The protein below binds the small molecule below.
Small molecule (SMILES): Nc1nc2c(ncn2[C@@H]2O[C@H](CO[P](=O)(O)O[P](=O)(O)OP(O)(O)=S)[C@@H](O)[C@H]2O)c(=O)[nH]1

Sequence of chain 1.C:
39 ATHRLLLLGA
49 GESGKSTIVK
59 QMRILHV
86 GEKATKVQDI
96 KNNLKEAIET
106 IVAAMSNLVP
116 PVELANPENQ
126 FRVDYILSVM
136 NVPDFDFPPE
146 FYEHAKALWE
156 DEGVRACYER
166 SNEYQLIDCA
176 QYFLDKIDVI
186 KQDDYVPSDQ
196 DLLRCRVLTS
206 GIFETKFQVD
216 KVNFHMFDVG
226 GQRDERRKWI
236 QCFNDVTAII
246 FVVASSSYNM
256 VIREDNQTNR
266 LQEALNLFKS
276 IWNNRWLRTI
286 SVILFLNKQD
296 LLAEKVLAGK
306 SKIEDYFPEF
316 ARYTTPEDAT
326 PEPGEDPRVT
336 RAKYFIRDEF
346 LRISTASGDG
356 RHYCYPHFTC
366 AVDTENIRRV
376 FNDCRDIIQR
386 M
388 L

Binding-site contacts:
Ligand atom O1A contacts residue THR55 of chain 1.C at 3.0 Å (h-bond).
Ligand atom O1B contacts residue GLY52 of chain 1.C at 2.8 Å (h-bond).
Ligand atom O1A contacts residue LYS53 of chain 1.C at 3.5 Å (salt-bridge).
Ligand atom O3G contacts residue LYS53 of chain 1.C at 2.8 Å (salt-bridge).
Ligand atom O3A contacts residue GLU50 of chain 1.C at 3.6 Å.
Ligand atom O2G contacts residue MG1 of chain 1.J at 2.0 Å.
Ligand atom O3B contacts residue GLU50 of chain 1.C at 3.1 Å (salt-bridge).
Ligand atom O2' contacts residue ARG199 of chain 1.C at 3.2 Å.
Ligand atom O3' contacts residue ARG199 of chain 1.C at 2.7 Å (salt-bridge).
Ligand atom N1 contacts residue ASP295 of chain 1.C at 3.1 Å (salt-bridge).
Ligand atom O1A contacts residue SER54 of chain 1.C at 3.2 Å (h-bond).
Ligand atom O2B contacts residue SER54 of chain 1.C at 2.9 Å (h-bond).
Ligand atom N7 contacts residue ALA366 of chain 1.C at 3.4 Å.
Ligand atom PB contacts residue LYS53 of chain 1.C at 3.6 Å.
Ligand atom N2 contacts residue ASP295 of chain 1.C at 3.0 Å (salt-bridge).
Ligand atom O6 contacts residue ALA366 of chain 1.C at 3.0 Å (h-bond).
Ligand atom O3B contacts residue MG1 of chain 1.J at 3.2 Å.
Ligand atom O6 contacts residue CYS365 of chain 1.C at 3.3 Å.
Ligand atom O6 contacts residue LYS293 of chain 1.C at 3.4 Å (salt-bridge).
Ligand atom O2' contacts residue LEU198 of chain 1.C at 2.8 Å (h-bond).
Ligand atom O3G contacts residue GLY226 of chain 1.C at 2.8 Å (h-bond).
Ligand atom O3' contacts residue ARG201 of chain 1.C at 3.4 Å.
Ligand atom N7 contacts residue ASN292 of chain 1.C at 3.1 Å (h-bond).
Ligand atom O4' contacts residue ASP173 of chain 1.C at 3.5 Å (salt-bridge).
Ligand atom C2' contacts residue THR55 of chain 1.C at 3.5 Å.
Ligand atom PB contacts residue GLY52 of chain 1.C at 3.7 Å.
Ligand atom O2B contacts residue MG1 of chain 1.J at 1.9 Å.
Ligand atom O1B contacts residue SER51 of chain 1.C at 3.2 Å (h-bond).
Ligand atom O3A contacts residue GLY52 of chain 1.C at 3.4 Å (h-bond).
Ligand atom C6 contacts residue LYS293 of chain 1.C at 3.7 Å.
Ligand atom O6 contacts residue ASN292 of chain 1.C at 3.4 Å (h-bond).
Ligand atom O1A contacts residue GLY52 of chain 1.C at 3.2 Å.
Ligand atom PB contacts residue MG1 of chain 1.J at 3.1 Å.
Ligand atom N1 contacts residue VAL367 of chain 1.C at 3.6 Å.
Ligand atom O3G contacts residue GLY49 of chain 1.C at 3.7 Å.
Ligand atom C4 contacts residue VAL367 of chain 1.C at 3.6 Å (hydrophobic).
Ligand atom O2G contacts residue THR204 of chain 1.C at 2.8 Å (h-bond).
Ligand atom PG contacts residue MG1 of chain 1.J at 3.1 Å.
Ligand atom O2B contacts residue LYS53 of chain 1.C at 3.6 Å.
Ligand atom O1B contacts residue LYS53 of chain 1.C at 2.9 Å (salt-bridge).